The protein below binds the small molecule below.
Small molecule (SMILES): CC(=O)N[C@H]1[C@H](O[C@H]2[C@H](O)[C@@H](NC(C)=O)CO[C@@H]2CO)O[C@H](CO)[C@@H](O)[C@@H]1O

Sequence of chain 1.A:
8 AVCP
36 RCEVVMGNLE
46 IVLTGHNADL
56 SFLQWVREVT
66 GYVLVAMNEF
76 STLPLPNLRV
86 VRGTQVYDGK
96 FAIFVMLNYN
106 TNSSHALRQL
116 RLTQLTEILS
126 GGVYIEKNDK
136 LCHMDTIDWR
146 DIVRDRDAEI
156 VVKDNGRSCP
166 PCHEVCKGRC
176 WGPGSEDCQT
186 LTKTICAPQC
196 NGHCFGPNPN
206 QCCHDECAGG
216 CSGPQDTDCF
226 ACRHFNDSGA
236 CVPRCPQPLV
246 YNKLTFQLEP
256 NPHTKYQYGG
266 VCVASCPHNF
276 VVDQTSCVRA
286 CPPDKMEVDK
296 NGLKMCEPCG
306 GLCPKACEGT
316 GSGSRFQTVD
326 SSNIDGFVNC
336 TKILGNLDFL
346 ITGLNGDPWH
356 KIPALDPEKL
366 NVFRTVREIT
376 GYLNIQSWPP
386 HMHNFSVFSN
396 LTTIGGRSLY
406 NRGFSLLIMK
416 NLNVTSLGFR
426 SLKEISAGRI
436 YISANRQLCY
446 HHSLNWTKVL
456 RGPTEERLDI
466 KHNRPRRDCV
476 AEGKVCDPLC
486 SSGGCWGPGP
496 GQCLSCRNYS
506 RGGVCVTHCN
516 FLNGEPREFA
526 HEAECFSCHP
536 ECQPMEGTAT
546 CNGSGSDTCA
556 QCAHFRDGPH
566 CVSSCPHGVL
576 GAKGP

Binding-site contacts:
Ligand atom C5 contacts residue HIS388 of chain 1.A at 4.3 Å.
Ligand atom C4 contacts residue ASN389 of chain 1.A at 4.3 Å.
Ligand atom C8 contacts residue SER421 of chain 1.A at 4.2 Å.
Ligand atom C7 contacts residue PRO493 of chain 1.A at 4.3 Å (hydrophobic).
Ligand atom O6 contacts residue HIS386 of chain 1.A at 3.1 Å (h-bond).
Ligand atom O7 contacts residue PRO493 of chain 1.A at 3.2 Å.
Ligand atom C6 contacts residue HIS388 of chain 1.A at 3.8 Å.
Ligand atom O5 contacts residue HIS388 of chain 1.A at 3.6 Å (h-bond).
Ligand atom C6 contacts residue MET387 of chain 1.A at 4.2 Å (hydrophobic).
Ligand atom C2 contacts residue ASN389 of chain 1.A at 2.6 Å.
Ligand atom C7 contacts residue ASN389 of chain 1.A at 3.3 Å.
Ligand atom C6 contacts residue ASN389 of chain 1.A at 4.4 Å.
Ligand atom C1 contacts residue HIS388 of chain 1.A at 4.5 Å.
Ligand atom C8 contacts residue ASN389 of chain 1.A at 3.3 Å.
Ligand atom C3 contacts residue ASN389 of chain 1.A at 4.0 Å.
Ligand atom C6 contacts residue HIS386 of chain 1.A at 4.0 Å.
Ligand atom O7 contacts residue ASN389 of chain 1.A at 4.0 Å.
Ligand atom C5 contacts residue ASN389 of chain 1.A at 3.6 Å.
Ligand atom O6 contacts residue MET387 of chain 1.A at 3.8 Å.
Ligand atom O5 contacts residue ASN389 of chain 1.A at 2.4 Å (h-bond).
Ligand atom C1 contacts residue ASN389 of chain 1.A at 1.4 Å.
Ligand atom N2 contacts residue ASN389 of chain 1.A at 3.2 Å (h-bond).
Ligand atom C8 contacts residue GLN497 of chain 1.A at 4.0 Å.
Ligand atom O7 contacts residue SER421 of chain 1.A at 4.5 Å.
Ligand atom O6 contacts residue HIS388 of chain 1.A at 3.2 Å (h-bond).